A small-molecule ligand and the protein it binds are described below.
Small molecule (SMILES): CC(=O)N[C@H]1[C@H](O[C@H]2[C@H](O)[C@@H](NC(C)=O)CO[C@@H]2CO)O[C@H](CO)[C@@H](O)[C@@H]1O

Binding-site contacts:
Ligand atom N2 contacts residue ASN48 of chain 1.CB at 2.9 Å (h-bond).
Ligand atom C8 contacts residue ASN48 of chain 1.CB at 4.4 Å.
Ligand atom C1 contacts residue THR50 of chain 1.CB at 3.7 Å.
Ligand atom C3 contacts residue ASN48 of chain 1.CB at 3.8 Å.
Ligand atom C5 contacts residue THR50 of chain 1.CB at 3.8 Å.
Ligand atom O6 contacts residue THR50 of chain 1.CB at 2.8 Å (h-bond).
Ligand atom C7 contacts residue TYR139 of chain 1.CB at 3.6 Å (hydrophobic).
Ligand atom C8 contacts residue THR50 of chain 1.CB at 4.4 Å.
Ligand atom C8 contacts residue ARG56 of chain 1.CB at 3.8 Å.
Ligand atom C8 contacts residue PRO113 of chain 1.CB at 4.3 Å (hydrophobic).
Ligand atom O6 contacts residue ALA51 of chain 1.CB at 4.1 Å.
Ligand atom C8 contacts residue SER55 of chain 1.CB at 4.2 Å.
Ligand atom C3 contacts residue THR50 of chain 1.CB at 4.4 Å.
Ligand atom C4 contacts residue ASN48 of chain 1.CB at 4.3 Å.
Ligand atom C1 contacts residue ASN48 of chain 1.CB at 1.4 Å.
Ligand atom C8 contacts residue TYR139 of chain 1.CB at 3.6 Å (hydrophobic).
Ligand atom O5 contacts residue ASN48 of chain 1.CB at 2.4 Å (h-bond).
Ligand atom C8 contacts residue THR57 of chain 1.CB at 4.0 Å.
Ligand atom C5 contacts residue ASN48 of chain 1.CB at 3.6 Å.
Ligand atom O7 contacts residue ASN48 of chain 1.CB at 3.3 Å (h-bond).
Ligand atom C8 contacts residue SER54 of chain 1.CB at 3.1 Å.
Ligand atom C6 contacts residue THR50 of chain 1.CB at 3.7 Å.
Ligand atom C7 contacts residue THR57 of chain 1.CB at 3.8 Å.
Ligand atom C8 contacts residue TYR59 of chain 1.CB at 3.2 Å (hydrophobic).
Ligand atom C7 contacts residue TYR59 of chain 1.CB at 4.2 Å (hydrophobic).
Ligand atom C3 contacts residue THR57 of chain 1.CB at 4.4 Å.
Ligand atom O7 contacts residue THR57 of chain 1.CB at 3.1 Å.
Ligand atom O7 contacts residue TYR139 of chain 1.CB at 3.2 Å (h-bond).
Ligand atom C7 contacts residue SER54 of chain 1.CB at 4.4 Å.
Ligand atom C2 contacts residue ASN48 of chain 1.CB at 2.5 Å.
Ligand atom N2 contacts residue THR57 of chain 1.CB at 4.5 Å.
Ligand atom O6 contacts residue SER52 of chain 1.CB at 4.3 Å.
Ligand atom C7 contacts residue ASN48 of chain 1.CB at 3.2 Å.
Ligand atom O5 contacts residue THR50 of chain 1.CB at 4.0 Å.
Ligand atom N2 contacts residue TYR59 of chain 1.CB at 4.2 Å.

Sequence of chain 1.CB:
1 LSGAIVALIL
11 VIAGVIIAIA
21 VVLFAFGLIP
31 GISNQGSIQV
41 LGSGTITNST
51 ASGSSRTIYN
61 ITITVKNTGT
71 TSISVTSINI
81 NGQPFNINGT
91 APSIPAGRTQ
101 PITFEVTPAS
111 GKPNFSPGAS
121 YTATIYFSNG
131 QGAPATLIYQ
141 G